Binding-site contacts:
Ligand atom O7 contacts residue ASN416 of chain 1.A at 3.5 Å (h-bond).
Ligand atom C3 contacts residue ASN416 of chain 1.A at 3.7 Å.
Ligand atom C7 contacts residue NAG1 of chain 1.T at 4.5 Å.
Ligand atom C1 contacts residue ASN416 of chain 1.A at 1.4 Å.
Ligand atom O5 contacts residue ASN416 of chain 1.A at 2.4 Å (h-bond).
Ligand atom O5 contacts residue PRO261 of chain 1.A at 3.9 Å.
Ligand atom C5 contacts residue ASN416 of chain 1.A at 3.7 Å.
Ligand atom O7 contacts residue ASN232 of chain 1.A at 4.4 Å.
Ligand atom C1 contacts residue PRO261 of chain 1.A at 4.3 Å (hydrophobic).
Ligand atom C8 contacts residue SER415 of chain 1.A at 4.4 Å.
Ligand atom C8 contacts residue NAG1 of chain 1.T at 3.2 Å.
Ligand atom N2 contacts residue ASN416 of chain 1.A at 2.8 Å (h-bond).
Ligand atom C4 contacts residue ASN416 of chain 1.A at 4.2 Å.
Ligand atom C7 contacts residue ASN416 of chain 1.A at 3.3 Å.
Ligand atom C8 contacts residue VAL414 of chain 1.A at 4.5 Å (hydrophobic).
Ligand atom C8 contacts residue ASN416 of chain 1.A at 3.9 Å.
Ligand atom C8 contacts residue ASN232 of chain 1.A at 3.5 Å.
Ligand atom C7 contacts residue ASN232 of chain 1.A at 4.3 Å.
Ligand atom C2 contacts residue ASN416 of chain 1.A at 2.4 Å.

This protein binds this small molecule.
Small molecule (SMILES): CC(=O)N[C@@H]1[C@@H](O)[C@H](O)[C@@H](CO)O[C@H]1O

Sequence of chain 1.A:
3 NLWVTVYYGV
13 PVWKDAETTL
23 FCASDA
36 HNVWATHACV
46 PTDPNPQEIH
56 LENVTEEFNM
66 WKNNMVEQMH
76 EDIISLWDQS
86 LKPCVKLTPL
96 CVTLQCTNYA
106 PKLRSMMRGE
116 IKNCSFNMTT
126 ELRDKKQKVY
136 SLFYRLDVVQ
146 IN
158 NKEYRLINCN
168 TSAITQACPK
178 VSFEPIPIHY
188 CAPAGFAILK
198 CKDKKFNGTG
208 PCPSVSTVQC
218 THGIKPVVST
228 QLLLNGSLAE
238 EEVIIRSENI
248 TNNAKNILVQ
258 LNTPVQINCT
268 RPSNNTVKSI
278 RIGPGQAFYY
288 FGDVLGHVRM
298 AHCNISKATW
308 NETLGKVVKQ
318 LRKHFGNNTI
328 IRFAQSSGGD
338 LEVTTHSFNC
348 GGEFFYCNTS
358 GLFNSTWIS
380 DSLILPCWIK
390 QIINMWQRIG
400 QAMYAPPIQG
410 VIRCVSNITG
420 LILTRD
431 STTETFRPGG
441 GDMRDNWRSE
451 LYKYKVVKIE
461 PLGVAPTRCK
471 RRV